This small molecule binds to this protein.
Small molecule (SMILES): Cn1cc(-c2ccc(C(=O)Nc3cc(-c4ccccc4)ccc3N)nc2)c2cc[nH]c2c1=O

Sequence of chain 1.A:
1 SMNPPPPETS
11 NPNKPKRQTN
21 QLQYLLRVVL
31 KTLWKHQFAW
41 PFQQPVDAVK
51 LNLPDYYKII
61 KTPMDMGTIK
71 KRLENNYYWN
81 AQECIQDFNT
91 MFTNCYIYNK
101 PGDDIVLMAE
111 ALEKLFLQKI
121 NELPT

Binding-site contacts:
Ligand atom C23 contacts residue PRO41 of chain 1.A at 3.6 Å (hydrophobic).
Ligand atom N4 contacts residue VAL46 of chain 1.A at 3.7 Å.
Ligand atom C17 contacts residue TRP40 of chain 1.A at 3.7 Å (hydrophobic).
Ligand atom O contacts residue ASN99 of chain 1.A at 2.9 Å (h-bond).
Ligand atom N contacts residue LEU53 of chain 1.A at 4.0 Å.
Ligand atom C6 contacts residue PRO41 of chain 1.A at 4.0 Å (hydrophobic).
Ligand atom C8 contacts residue TRP40 of chain 1.A at 3.9 Å (hydrophobic).
Ligand atom C11 contacts residue TRP40 of chain 1.A at 3.5 Å (hydrophobic).
Ligand atom C22 contacts residue PRO41 of chain 1.A at 4.0 Å (hydrophobic).
Ligand atom C5 contacts residue ILE105 of chain 1.A at 3.9 Å (hydrophobic).
Ligand atom N1 contacts residue TRP40 of chain 1.A at 3.7 Å.
Ligand atom C25 contacts residue PRO41 of chain 1.A at 3.7 Å (hydrophobic).
Ligand atom C23 contacts residue LEU51 of chain 1.A at 3.7 Å (hydrophobic).
Ligand atom C5 contacts residue LEU51 of chain 1.A at 4.0 Å (hydrophobic).
Ligand atom C contacts residue ILE105 of chain 1.A at 3.9 Å (hydrophobic).
Ligand atom C6 contacts residue LEU51 of chain 1.A at 3.7 Å (hydrophobic).
Ligand atom C25 contacts residue PHE42 of chain 1.A at 3.8 Å (hydrophobic).
Ligand atom C22 contacts residue GLN44 of chain 1.A at 4.0 Å.
Ligand atom C4 contacts residue LEU53 of chain 1.A at 3.9 Å (hydrophobic).
Ligand atom C2 contacts residue ILE105 of chain 1.A at 4.0 Å (hydrophobic).
Ligand atom C25 contacts residue VAL46 of chain 1.A at 3.6 Å (hydrophobic).
Ligand atom N1 contacts residue LEU51 of chain 1.A at 3.6 Å.
Ligand atom C24 contacts residue ILE105 of chain 1.A at 3.8 Å (hydrophobic).
Ligand atom C1 contacts residue ASN99 of chain 1.A at 3.8 Å.
Ligand atom C5 contacts residue PRO41 of chain 1.A at 4.1 Å (hydrophobic).
Ligand atom N4 contacts residue PRO41 of chain 1.A at 4.0 Å.
Ligand atom N contacts residue ASN99 of chain 1.A at 2.8 Å (h-bond).
Ligand atom N4 contacts residue ILE105 of chain 1.A at 3.7 Å.
Ligand atom C1 contacts residue ILE105 of chain 1.A at 4.0 Å (hydrophobic).
Ligand atom N2 contacts residue TRP40 of chain 1.A at 3.6 Å.
Ligand atom C24 contacts residue VAL46 of chain 1.A at 4.0 Å (hydrophobic).
Ligand atom C22 contacts residue LEU51 of chain 1.A at 4.1 Å (hydrophobic).
Ligand atom C10 contacts residue TRP40 of chain 1.A at 4.0 Å (hydrophobic).
Ligand atom C24 contacts residue PRO41 of chain 1.A at 3.2 Å (hydrophobic).
Ligand atom C7 contacts residue LEU51 of chain 1.A at 3.6 Å (hydrophobic).
Ligand atom C18 contacts residue TRP40 of chain 1.A at 3.6 Å (hydrophobic).
Ligand atom C4 contacts residue ASN99 of chain 1.A at 3.6 Å.
Ligand atom C contacts residue ASN99 of chain 1.A at 3.8 Å.
Ligand atom C8 contacts residue LEU51 of chain 1.A at 3.8 Å (hydrophobic).
Ligand atom C9 contacts residue TRP40 of chain 1.A at 3.9 Å (hydrophobic).